Sequence of chain 10.A:
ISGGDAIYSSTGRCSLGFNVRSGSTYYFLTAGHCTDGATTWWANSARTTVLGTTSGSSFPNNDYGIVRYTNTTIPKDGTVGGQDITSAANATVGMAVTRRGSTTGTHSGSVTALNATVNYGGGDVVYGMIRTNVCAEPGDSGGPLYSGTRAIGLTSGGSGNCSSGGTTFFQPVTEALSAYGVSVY

A protein and the small-molecule ligand that binds it are described below.
Small molecule (SMILES): CC(C)C[C@H](N)C(=O)O

Binding-site contacts:
Ligand atom C contacts residue GLY139 of chain 10.A at 3.9 Å.
Ligand atom CG contacts residue ALA136 of chain 10.A at 4.0 Å (hydrophobic).
Ligand atom CD1 contacts residue GLY158 of chain 10.A at 3.8 Å.
Ligand atom N contacts residue GOL1 of chain 10.O at 2.4 Å (h-bond).
Ligand atom CB contacts residue TYR1 of chain 10.I at 0.8 Å (hydrophobic).
Ligand atom CD2 contacts residue TYR1 of chain 10.I at 1.7 Å (hydrophobic).
Ligand atom CB contacts residue SER141 of chain 10.A at 3.1 Å.
Ligand atom O contacts residue TYR1 of chain 10.I at 0.0 Å (h-bond).
Ligand atom CD1 contacts residue TYR1 of chain 10.I at 0.7 Å (hydrophobic).
Ligand atom OXT contacts residue HIS33 of chain 10.A at 2.7 Å (h-bond).
Ligand atom CD2 contacts residue SER141 of chain 10.A at 3.0 Å.
Ligand atom CD1 contacts residue GLY157 of chain 10.A at 3.7 Å.
Ligand atom CA contacts residue PRO138 of chain 10.A at 3.8 Å (hydrophobic).
Ligand atom CD1 contacts residue ALA136 of chain 10.A at 4.1 Å (hydrophobic).
Ligand atom N contacts residue SER156 of chain 10.A at 4.1 Å.
Ligand atom CD2 contacts residue GLY157 of chain 10.A at 3.3 Å.
Ligand atom OXT contacts residue SER141 of chain 10.A at 2.3 Å (h-bond).
Ligand atom CB contacts residue GLU137 of chain 10.A at 3.4 Å.
Ligand atom N contacts residue TYR1 of chain 10.I at 0.0 Å (h-bond).
Ligand atom CG contacts residue TYR1 of chain 10.I at 1.0 Å (hydrophobic).
Ligand atom O contacts residue PRO138 of chain 10.A at 3.7 Å.
Ligand atom CG contacts residue SER141 of chain 10.A at 3.6 Å.
Ligand atom CG contacts residue GLU137 of chain 10.A at 3.9 Å.
Ligand atom OXT contacts residue GOL1 of chain 10.O at 4.2 Å.
Ligand atom CA contacts residue SER141 of chain 10.A at 2.4 Å.
Ligand atom C contacts residue SER141 of chain 10.A at 1.6 Å.
Ligand atom C contacts residue TYR1 of chain 10.I at 0.0 Å (hydrophobic).
Ligand atom N contacts residue SER141 of chain 10.A at 3.0 Å (h-bond).
Ligand atom CG contacts residue GLY157 of chain 10.A at 4.0 Å.
Ligand atom CD2 contacts residue THR155 of chain 10.A at 3.4 Å.
Ligand atom C contacts residue HIS33 of chain 10.A at 3.7 Å.
Ligand atom CA contacts residue TYR1 of chain 10.I at 0.1 Å (hydrophobic).
Ligand atom CD2 contacts residue GOL1 of chain 10.O at 4.0 Å.
Ligand atom O contacts residue ASP140 of chain 10.A at 3.8 Å.
Ligand atom O contacts residue GLY139 of chain 10.A at 2.8 Å (h-bond).
Ligand atom CA contacts residue GOL1 of chain 10.O at 3.6 Å.
Ligand atom OXT contacts residue TYR1 of chain 10.I at 0.0 Å (h-bond).
Ligand atom CB contacts residue PRO138 of chain 10.A at 3.6 Å (hydrophobic).
Ligand atom O contacts residue SER141 of chain 10.A at 2.5 Å (h-bond).
Ligand atom CD2 contacts residue SER156 of chain 10.A at 3.4 Å.